Sequence of chain 1.A:
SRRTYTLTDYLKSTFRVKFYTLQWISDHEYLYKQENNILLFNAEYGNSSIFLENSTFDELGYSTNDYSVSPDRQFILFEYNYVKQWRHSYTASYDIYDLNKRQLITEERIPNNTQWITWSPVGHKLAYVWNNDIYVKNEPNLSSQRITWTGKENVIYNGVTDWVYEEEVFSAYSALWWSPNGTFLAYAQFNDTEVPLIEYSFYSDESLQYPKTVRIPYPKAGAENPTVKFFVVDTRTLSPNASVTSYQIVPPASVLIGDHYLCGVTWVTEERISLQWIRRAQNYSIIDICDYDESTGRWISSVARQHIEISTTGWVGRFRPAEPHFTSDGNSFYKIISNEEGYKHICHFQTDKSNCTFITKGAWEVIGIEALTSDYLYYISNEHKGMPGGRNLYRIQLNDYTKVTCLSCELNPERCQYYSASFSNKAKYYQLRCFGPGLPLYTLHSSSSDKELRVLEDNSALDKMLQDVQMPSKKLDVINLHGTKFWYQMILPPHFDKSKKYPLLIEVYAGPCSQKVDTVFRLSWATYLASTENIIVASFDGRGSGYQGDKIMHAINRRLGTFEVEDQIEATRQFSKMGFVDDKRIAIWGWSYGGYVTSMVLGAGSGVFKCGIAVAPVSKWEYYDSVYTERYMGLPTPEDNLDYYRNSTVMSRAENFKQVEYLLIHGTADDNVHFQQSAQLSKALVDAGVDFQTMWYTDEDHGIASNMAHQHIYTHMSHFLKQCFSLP

A protein and the small-molecule ligand that binds it are described below.
Small molecule (SMILES): CC(=O)N[C@H]1[C@H](O[C@H]2[C@H](O)[C@@H](NC(C)=O)CO[C@@H]2CO)O[C@H](CO)[C@@H](O)[C@@H]1O

Binding-site contacts:
Ligand atom O7 contacts residue LYS229 of chain 1.A at 4.4 Å.
Ligand atom O5 contacts residue THR193 of chain 1.A at 4.1 Å.
Ligand atom C8 contacts residue THR193 of chain 1.A at 3.9 Å.
Ligand atom O6 contacts residue THR193 of chain 1.A at 3.4 Å.
Ligand atom C5 contacts residue ASN191 of chain 1.A at 3.6 Å.
Ligand atom C7 contacts residue ASN191 of chain 1.A at 3.2 Å.
Ligand atom C6 contacts residue THR193 of chain 1.A at 4.3 Å.
Ligand atom C8 contacts residue GLU194 of chain 1.A at 3.5 Å.
Ligand atom C8 contacts residue ASN191 of chain 1.A at 4.4 Å.
Ligand atom C5 contacts residue THR193 of chain 1.A at 4.0 Å.
Ligand atom C1 contacts residue ASN191 of chain 1.A at 1.4 Å.
Ligand atom N2 contacts residue ILE156 of chain 1.A at 4.0 Å.
Ligand atom C6 contacts residue GLU194 of chain 1.A at 3.9 Å.
Ligand atom C7 contacts residue ILE156 of chain 1.A at 4.1 Å (hydrophobic).
Ligand atom C1 contacts residue THR193 of chain 1.A at 4.0 Å.
Ligand atom C2 contacts residue ASN191 of chain 1.A at 2.4 Å.
Ligand atom O7 contacts residue ASN191 of chain 1.A at 3.3 Å (h-bond).
Ligand atom O6 contacts residue GLU194 of chain 1.A at 2.8 Å (salt-bridge).
Ligand atom O5 contacts residue ASN191 of chain 1.A at 2.4 Å (h-bond).
Ligand atom C1 contacts residue ILE156 of chain 1.A at 4.3 Å (hydrophobic).
Ligand atom O7 contacts residue GLN189 of chain 1.A at 4.2 Å.
Ligand atom N2 contacts residue ASN191 of chain 1.A at 2.8 Å (h-bond).
Ligand atom C8 contacts residue THR150 of chain 1.A at 4.3 Å.
Ligand atom C3 contacts residue ASN191 of chain 1.A at 3.8 Å.
Ligand atom C4 contacts residue ASN191 of chain 1.A at 4.2 Å.
Ligand atom C8 contacts residue ILE156 of chain 1.A at 4.0 Å (hydrophobic).